This protein binds this small molecule.
Small molecule (SMILES): C=CC[C@@H]1/C=C(\C)C[C@H](C)C[C@H](OC)[C@H]2O[C@@](O)(C(=O)C(=O)N3CCCC[C@H]3C(=O)O[C@H](/C(C)=C/[C@@H]3CC[C@@H](O)[C@H](OC)C3)[C@H](C)[C@@H](O)CC1=O)[C@H](C)C[C@@H]2OC

Sequence of chain 2.A:
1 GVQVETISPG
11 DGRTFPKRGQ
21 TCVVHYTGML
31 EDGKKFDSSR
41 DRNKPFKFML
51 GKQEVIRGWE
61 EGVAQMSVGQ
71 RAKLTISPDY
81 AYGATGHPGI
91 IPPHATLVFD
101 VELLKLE

Sequence of chain 1.A:
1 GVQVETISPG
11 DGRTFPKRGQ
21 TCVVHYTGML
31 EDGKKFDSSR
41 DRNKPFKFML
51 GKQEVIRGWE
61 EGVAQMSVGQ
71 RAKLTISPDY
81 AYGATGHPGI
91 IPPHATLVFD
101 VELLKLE

Binding-site contacts:
Ligand atom C42 contacts residue TYR82 of chain 1.A at 3.4 Å (hydrophobic).
Ligand atom O11 contacts residue THR85 of chain 2.A at 3.6 Å.
Ligand atom O4 contacts residue PHE99 of chain 1.A at 3.6 Å.
Ligand atom O4 contacts residue ASP37 of chain 1.A at 3.4 Å (salt-bridge).
Ligand atom O12 contacts residue TYR82 of chain 2.A at 3.4 Å.
Ligand atom C41 contacts residue PHE46 of chain 1.A at 3.8 Å (hydrophobic).
Ligand atom O4 contacts residue TYR26 of chain 1.A at 3.5 Å.
Ligand atom C4 contacts residue TRP59 of chain 1.A at 3.7 Å (hydrophobic).
Ligand atom C15 contacts residue ASP37 of chain 1.A at 3.8 Å.
Ligand atom C45 contacts residue ALA81 of chain 1.A at 3.6 Å (hydrophobic).
Ligand atom C11 contacts residue TYR82 of chain 1.A at 3.7 Å (hydrophobic).
Ligand atom C41 contacts residue GLU54 of chain 1.A at 3.8 Å.
Ligand atom O3 contacts residue TYR82 of chain 1.A at 2.8 Å (h-bond).
Ligand atom C45 contacts residue TYR82 of chain 2.A at 3.7 Å (hydrophobic).
Ligand atom C36 contacts residue PHE46 of chain 1.A at 3.7 Å (hydrophobic).
Ligand atom C36 contacts residue TYR26 of chain 1.A at 3.6 Å (hydrophobic).
Ligand atom C1 contacts residue TYR82 of chain 1.A at 3.8 Å (hydrophobic).
Ligand atom C36 contacts residue ARG42 of chain 1.A at 3.7 Å.
Ligand atom C2 contacts residue TYR82 of chain 1.A at 3.8 Å (hydrophobic).
Ligand atom C32 contacts residue GLY86 of chain 2.A at 3.6 Å.
Ligand atom C35 contacts residue ILE91 of chain 1.A at 3.6 Å (hydrophobic).
Ligand atom C8 contacts residue TYR82 of chain 1.A at 3.6 Å (hydrophobic).
Ligand atom C10 contacts residue ASP37 of chain 1.A at 3.5 Å.
Ligand atom C3 contacts residue TRP59 of chain 1.A at 3.5 Å (hydrophobic).
Ligand atom C5 contacts residue TYR26 of chain 1.A at 3.8 Å (hydrophobic).
Ligand atom O6 contacts residue ASP37 of chain 1.A at 2.8 Å (salt-bridge).
Ligand atom O12 contacts residue GLY86 of chain 2.A at 3.1 Å (h-bond).
Ligand atom O2 contacts residue ILE56 of chain 1.A at 2.8 Å (h-bond).
Ligand atom O12 contacts residue HIS87 of chain 2.A at 3.4 Å (h-bond).
Ligand atom C27 contacts residue TYR82 of chain 1.A at 3.8 Å (hydrophobic).
Ligand atom O11 contacts residue GLY86 of chain 2.A at 3.4 Å (h-bond).
Ligand atom C35 contacts residue TYR82 of chain 1.A at 3.7 Å (hydrophobic).
Ligand atom C14 contacts residue ASP37 of chain 1.A at 3.6 Å.
Ligand atom O10 contacts residue GLU54 of chain 1.A at 2.7 Å (salt-bridge).
Ligand atom O2 contacts residue VAL55 of chain 1.A at 3.1 Å.
Ligand atom O5 contacts residue ASP37 of chain 1.A at 3.2 Å (salt-bridge).
Ligand atom C4 contacts residue PHE46 of chain 1.A at 3.6 Å (hydrophobic).
Ligand atom O3 contacts residue PHE99 of chain 1.A at 3.6 Å.
Ligand atom C12 contacts residue HIS87 of chain 1.A at 3.6 Å.
Ligand atom O4 contacts residue PHE36 of chain 1.A at 3.4 Å.